A small-molecule ligand and the protein it binds are described below.
Small molecule (SMILES): CC(=O)N[C@H]1[C@@H](O[C@H]2[C@H](O)[C@@H](NC(C)=O)CO[C@@H]2CO)O[C@H](CO)[C@@H](O)[C@@H]1O

Sequence of chain 1.A:
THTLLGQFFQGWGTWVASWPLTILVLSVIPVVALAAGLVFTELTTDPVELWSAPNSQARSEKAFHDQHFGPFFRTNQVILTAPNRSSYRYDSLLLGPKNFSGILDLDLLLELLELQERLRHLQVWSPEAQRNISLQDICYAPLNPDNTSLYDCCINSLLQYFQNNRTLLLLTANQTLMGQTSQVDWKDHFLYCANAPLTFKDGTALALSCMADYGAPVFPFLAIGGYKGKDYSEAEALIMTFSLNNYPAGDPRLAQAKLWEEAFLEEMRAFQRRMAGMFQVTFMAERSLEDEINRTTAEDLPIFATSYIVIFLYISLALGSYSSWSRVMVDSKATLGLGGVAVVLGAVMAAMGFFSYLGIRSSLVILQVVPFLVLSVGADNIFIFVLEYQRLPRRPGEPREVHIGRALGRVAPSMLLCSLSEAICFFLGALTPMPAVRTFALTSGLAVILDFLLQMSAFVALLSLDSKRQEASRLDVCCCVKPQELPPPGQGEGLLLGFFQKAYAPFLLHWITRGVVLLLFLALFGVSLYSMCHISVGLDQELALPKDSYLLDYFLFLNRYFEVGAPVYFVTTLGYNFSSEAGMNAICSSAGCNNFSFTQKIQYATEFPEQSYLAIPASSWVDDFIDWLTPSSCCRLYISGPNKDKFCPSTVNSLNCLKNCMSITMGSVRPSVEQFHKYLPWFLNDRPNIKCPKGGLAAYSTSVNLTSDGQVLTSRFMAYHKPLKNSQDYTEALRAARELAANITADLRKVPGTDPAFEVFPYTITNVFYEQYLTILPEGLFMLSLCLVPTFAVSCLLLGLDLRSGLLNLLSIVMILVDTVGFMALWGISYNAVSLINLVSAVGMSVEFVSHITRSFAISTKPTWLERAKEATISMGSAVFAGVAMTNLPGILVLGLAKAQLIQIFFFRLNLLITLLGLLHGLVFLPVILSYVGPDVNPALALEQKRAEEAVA

Binding-site contacts:
Ligand atom N2 contacts residue VAL1005 of chain 1.A at 4.2 Å.
Ligand atom O6 contacts residue SER912 of chain 1.A at 4.2 Å.
Ligand atom O7 contacts residue VAL1005 of chain 1.A at 3.9 Å.
Ligand atom C5 contacts residue ASN909 of chain 1.A at 3.1 Å.
Ligand atom C6 contacts residue ASN909 of chain 1.A at 4.3 Å.
Ligand atom C2 contacts residue ASN909 of chain 1.A at 2.6 Å.
Ligand atom C6 contacts residue SER912 of chain 1.A at 4.4 Å.
Ligand atom C1 contacts residue ASN909 of chain 1.A at 1.2 Å.
Ligand atom O5 contacts residue ASN909 of chain 1.A at 2.1 Å (h-bond).
Ligand atom C4 contacts residue ASN909 of chain 1.A at 4.0 Å.
Ligand atom N2 contacts residue ASN909 of chain 1.A at 3.0 Å (h-bond).
Ligand atom C7 contacts residue ASN909 of chain 1.A at 4.3 Å.
Ligand atom O4 contacts residue VAL1005 of chain 1.A at 4.0 Å.
Ligand atom C3 contacts residue ASN909 of chain 1.A at 3.6 Å.
Ligand atom C5 contacts residue SER912 of chain 1.A at 4.3 Å.